Sequence of chain 1.D:
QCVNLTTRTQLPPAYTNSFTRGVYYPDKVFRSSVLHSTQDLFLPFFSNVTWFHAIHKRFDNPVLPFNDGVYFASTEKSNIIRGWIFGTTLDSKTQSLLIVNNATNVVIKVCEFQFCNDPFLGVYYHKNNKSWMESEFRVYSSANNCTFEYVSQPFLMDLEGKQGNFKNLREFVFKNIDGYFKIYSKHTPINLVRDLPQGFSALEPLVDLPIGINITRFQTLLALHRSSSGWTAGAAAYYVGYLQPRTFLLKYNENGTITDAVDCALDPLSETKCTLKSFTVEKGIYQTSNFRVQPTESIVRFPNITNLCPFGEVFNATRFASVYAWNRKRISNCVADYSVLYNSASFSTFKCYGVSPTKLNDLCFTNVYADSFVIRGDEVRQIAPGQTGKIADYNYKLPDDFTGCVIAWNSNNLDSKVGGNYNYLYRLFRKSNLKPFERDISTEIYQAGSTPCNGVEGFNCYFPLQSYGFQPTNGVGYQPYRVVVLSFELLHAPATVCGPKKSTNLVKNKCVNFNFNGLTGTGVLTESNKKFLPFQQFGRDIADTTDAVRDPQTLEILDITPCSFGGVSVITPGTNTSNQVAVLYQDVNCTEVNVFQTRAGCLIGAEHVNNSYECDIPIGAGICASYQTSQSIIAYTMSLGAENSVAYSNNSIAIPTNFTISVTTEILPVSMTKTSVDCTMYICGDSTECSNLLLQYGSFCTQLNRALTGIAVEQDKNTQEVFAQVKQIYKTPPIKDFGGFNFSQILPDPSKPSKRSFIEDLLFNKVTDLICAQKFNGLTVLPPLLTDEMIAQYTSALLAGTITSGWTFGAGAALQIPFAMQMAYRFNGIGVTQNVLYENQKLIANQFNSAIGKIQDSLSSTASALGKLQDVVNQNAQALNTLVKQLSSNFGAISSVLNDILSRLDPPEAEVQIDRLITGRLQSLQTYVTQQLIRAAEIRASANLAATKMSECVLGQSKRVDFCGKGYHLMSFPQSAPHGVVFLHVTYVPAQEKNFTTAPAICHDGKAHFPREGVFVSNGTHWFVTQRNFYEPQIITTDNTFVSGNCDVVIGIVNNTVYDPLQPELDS

Binding-site contacts:
Ligand atom O5 contacts residue ASN282 of chain 1.D at 2.4 Å (h-bond).
Ligand atom C1 contacts residue ASN282 of chain 1.D at 1.4 Å.
Ligand atom C4 contacts residue ASN282 of chain 1.D at 4.2 Å.
Ligand atom C7 contacts residue ASN282 of chain 1.D at 3.2 Å.
Ligand atom C8 contacts residue ASN280 of chain 1.D at 4.0 Å.
Ligand atom C8 contacts residue ASN282 of chain 1.D at 4.3 Å.
Ligand atom C7 contacts residue ASN280 of chain 1.D at 4.5 Å.
Ligand atom C3 contacts residue ASN282 of chain 1.D at 3.8 Å.
Ligand atom C2 contacts residue ASN282 of chain 1.D at 2.5 Å.
Ligand atom O7 contacts residue ASN280 of chain 1.D at 4.2 Å.
Ligand atom N2 contacts residue ASN282 of chain 1.D at 2.8 Å (h-bond).
Ligand atom C5 contacts residue ASN282 of chain 1.D at 3.6 Å.
Ligand atom O7 contacts residue ASN282 of chain 1.D at 3.0 Å (h-bond).

This protein binds this small molecule.
Small molecule (SMILES): CC(=O)N[C@@H]1[C@@H](O)[C@H](O)[C@@H](CO)O[C@H]1O